A protein and the small-molecule ligand that binds it are described below.
Small molecule (SMILES): Nc1ncnc2c1ncn2[C@@H]1O[C@H](CO[P](=O)(O)O[P](=O)(O)CP(=O)(O)O)[C@@H](O)[C@H]1O

Sequence of chain 1.F:
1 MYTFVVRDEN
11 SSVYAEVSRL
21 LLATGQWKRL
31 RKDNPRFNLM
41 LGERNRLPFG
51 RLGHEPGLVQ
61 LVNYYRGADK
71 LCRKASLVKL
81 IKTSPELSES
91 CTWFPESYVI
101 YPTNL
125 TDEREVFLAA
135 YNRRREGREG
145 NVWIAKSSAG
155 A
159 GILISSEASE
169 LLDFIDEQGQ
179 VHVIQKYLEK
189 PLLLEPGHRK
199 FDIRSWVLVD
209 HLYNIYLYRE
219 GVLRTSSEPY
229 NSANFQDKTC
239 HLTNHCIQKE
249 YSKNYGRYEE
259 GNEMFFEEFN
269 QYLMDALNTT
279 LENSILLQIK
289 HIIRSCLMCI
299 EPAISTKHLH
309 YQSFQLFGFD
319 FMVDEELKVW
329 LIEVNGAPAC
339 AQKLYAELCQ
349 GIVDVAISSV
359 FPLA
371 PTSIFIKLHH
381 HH

Binding-site contacts:
Ligand atom C2 contacts residue LEU186 of chain 1.F at 3.6 Å (hydrophobic).
Ligand atom C8 contacts residue ILE148 of chain 1.F at 3.5 Å (hydrophobic).
Ligand atom C8 contacts residue LYS150 of chain 1.F at 3.3 Å.
Ligand atom O2A contacts residue LYS150 of chain 1.F at 3.0 Å.
Ligand atom O3G contacts residue GLU331 of chain 1.F at 2.7 Å (salt-bridge).
Ligand atom O2B contacts residue MG1 of chain 1.V at 3.6 Å.
Ligand atom C2 contacts residue MET320 of chain 1.F at 3.7 Å (hydrophobic).
Ligand atom N7 contacts residue ILE148 of chain 1.F at 3.6 Å.
Ligand atom O1A contacts residue GLU331 of chain 1.F at 3.7 Å.
Ligand atom N3 contacts residue LYS198 of chain 1.F at 2.9 Å (salt-bridge).
Ligand atom O2' contacts residue HIS239 of chain 1.F at 3.5 Å (h-bond).
Ligand atom O2' contacts residue LYS198 of chain 1.F at 3.6 Å.
Ligand atom N1 contacts residue TYR185 of chain 1.F at 3.6 Å.
Ligand atom N6 contacts residue GLN183 of chain 1.F at 3.3 Å (h-bond).
Ligand atom PB contacts residue MG1 of chain 1.V at 3.5 Å.
Ligand atom N6 contacts residue ILE148 of chain 1.F at 3.8 Å.
Ligand atom O2G contacts residue ASN333 of chain 1.F at 3.6 Å.
Ligand atom O2G contacts residue ASP318 of chain 1.F at 2.0 Å (salt-bridge).
Ligand atom C5 contacts residue GLN183 of chain 1.F at 3.8 Å.
Ligand atom C6 contacts residue LYS184 of chain 1.F at 3.5 Å.
Ligand atom PG contacts residue ASP318 of chain 1.F at 3.6 Å.
Ligand atom O2B contacts residue ALA155 of chain 1.F at 3.4 Å (h-bond).
Ligand atom O3G contacts residue ASN333 of chain 1.F at 2.7 Å (h-bond).
Ligand atom C2 contacts residue LYS198 of chain 1.F at 3.3 Å.
Ligand atom PG contacts residue GLU331 of chain 1.F at 3.9 Å.
Ligand atom N1 contacts residue LEU186 of chain 1.F at 3.0 Å (h-bond).
Ligand atom N1 contacts residue LYS184 of chain 1.F at 3.9 Å.
Ligand atom O2A contacts residue LYS74 of chain 1.F at 3.3 Å.
Ligand atom C3' contacts residue THR241 of chain 1.F at 3.4 Å.
Ligand atom C3B contacts residue ASN242 of chain 1.F at 3.0 Å.
Ligand atom N7 contacts residue LYS150 of chain 1.F at 2.9 Å (salt-bridge).
Ligand atom O3' contacts residue THR241 of chain 1.F at 2.1 Å (h-bond).
Ligand atom O3G contacts residue MG1 of chain 1.V at 2.5 Å.
Ligand atom N7 contacts residue GLN183 of chain 1.F at 3.2 Å (h-bond).
Ligand atom O2' contacts residue THR241 of chain 1.F at 3.7 Å.
Ligand atom O1B contacts residue LYS74 of chain 1.F at 3.2 Å (salt-bridge).
Ligand atom O1B contacts residue GLU331 of chain 1.F at 2.8 Å (salt-bridge).
Ligand atom N6 contacts residue LYS184 of chain 1.F at 2.5 Å (salt-bridge).
Ligand atom O1G contacts residue ARG222 of chain 1.F at 3.5 Å (salt-bridge).
Ligand atom O1B contacts residue MG1 of chain 1.V at 2.4 Å.